The small molecule below binds the protein below.
Small molecule (SMILES): COc1ccc(NC2=C(c3ccccc3)C(=O)N(Cc3ccccc3)C2=O)cc1

Sequence of chain 1.H:
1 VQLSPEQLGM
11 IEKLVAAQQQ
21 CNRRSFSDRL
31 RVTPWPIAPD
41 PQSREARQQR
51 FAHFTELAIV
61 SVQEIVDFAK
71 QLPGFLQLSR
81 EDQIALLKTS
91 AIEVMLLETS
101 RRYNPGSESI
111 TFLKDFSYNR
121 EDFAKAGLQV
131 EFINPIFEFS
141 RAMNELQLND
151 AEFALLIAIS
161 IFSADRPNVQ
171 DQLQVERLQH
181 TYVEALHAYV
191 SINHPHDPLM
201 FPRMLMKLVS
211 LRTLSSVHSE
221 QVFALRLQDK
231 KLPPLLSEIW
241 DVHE

Binding-site contacts:
Ligand atom O21 contacts residue ALA58 of chain 1.H at 3.6 Å.
Ligand atom N7 contacts residue ALA58 of chain 1.H at 3.6 Å.
Ligand atom C17 contacts residue LEU225 of chain 1.H at 3.9 Å (hydrophobic).
Ligand atom C5 contacts residue MET95 of chain 1.H at 3.8 Å (hydrophobic).
Ligand atom C1 contacts residue SER61 of chain 1.H at 3.9 Å.
Ligand atom C24 contacts residue PHE123 of chain 1.H at 3.9 Å (hydrophobic).
Ligand atom C20 contacts residue ALA58 of chain 1.H at 3.9 Å (hydrophobic).
Ligand atom C26 contacts residue LEU96 of chain 1.H at 3.8 Å (hydrophobic).
Ligand atom C16 contacts residue LEU128 of chain 1.H at 3.7 Å (hydrophobic).
Ligand atom C19 contacts residue PHE51 of chain 1.H at 3.7 Å (hydrophobic).
Ligand atom C5 contacts residue ALA58 of chain 1.H at 3.7 Å (hydrophobic).
Ligand atom C24 contacts residue THR99 of chain 1.H at 3.9 Å.
Ligand atom C17 contacts residue GLY127 of chain 1.H at 3.3 Å.
Ligand atom O2 contacts residue PHE112 of chain 1.H at 3.5 Å.
Ligand atom C17 contacts residue LEU128 of chain 1.H at 3.7 Å (hydrophobic).
Ligand atom O11 contacts residue PHE132 of chain 1.H at 3.9 Å.
Ligand atom O11 contacts residue HIS218 of chain 1.H at 3.4 Å.
Ligand atom C18 contacts residue PHE51 of chain 1.H at 3.5 Å (hydrophobic).
Ligand atom C6 contacts residue PHE54 of chain 1.H at 3.8 Å (hydrophobic).
Ligand atom C25 contacts residue THR99 of chain 1.H at 3.7 Å.
Ligand atom C8 contacts residue ALA58 of chain 1.H at 4.0 Å (hydrophobic).
Ligand atom O21 contacts residue PHE54 of chain 1.H at 3.5 Å (h-bond).
Ligand atom C3 contacts residue PHE112 of chain 1.H at 3.8 Å (hydrophobic).
Ligand atom C8 contacts residue PHE54 of chain 1.H at 3.6 Å (hydrophobic).
Ligand atom N7 contacts residue PHE54 of chain 1.H at 3.2 Å (h-bond).
Ligand atom C23 contacts residue PHE54 of chain 1.H at 3.6 Å (hydrophobic).
Ligand atom C1 contacts residue PHE112 of chain 1.H at 3.9 Å (hydrophobic).
Ligand atom C16 contacts residue GLN221 of chain 1.H at 3.4 Å.
Ligand atom C15 contacts residue LEU128 of chain 1.H at 3.9 Å (hydrophobic).
Ligand atom C15 contacts residue GLN221 of chain 1.H at 3.9 Å.
Ligand atom C18 contacts residue LEU128 of chain 1.H at 3.6 Å (hydrophobic).
Ligand atom C25 contacts residue LEU96 of chain 1.H at 3.8 Å (hydrophobic).
Ligand atom C13 contacts residue TRP240 of chain 1.H at 3.5 Å (hydrophobic).
Ligand atom O21 contacts residue THR55 of chain 1.H at 3.3 Å.
Ligand atom C28 contacts residue PHE54 of chain 1.H at 3.8 Å (hydrophobic).
Ligand atom N12 contacts residue TRP240 of chain 1.H at 3.8 Å.
Ligand atom C4 contacts residue SER61 of chain 1.H at 3.9 Å.
Ligand atom C29 contacts residue PHE112 of chain 1.H at 3.5 Å (hydrophobic).
Ligand atom C25 contacts residue ILE136 of chain 1.H at 3.9 Å (hydrophobic).
Ligand atom C6 contacts residue ALA58 of chain 1.H at 3.9 Å (hydrophobic).